Binding-site contacts:
Ligand atom CAB contacts residue GLU127 of chain 1.B at 4.4 Å.
Ligand atom CAA contacts residue LEU135 of chain 1.B at 4.2 Å (hydrophobic).
Ligand atom CAG contacts residue THR47 of chain 1.A at 4.3 Å.
Ligand atom CAH contacts residue VAL19 of chain 1.A at 4.4 Å (hydrophobic).
Ligand atom CAF contacts residue GOL1 of chain 1.E at 3.9 Å.
Ligand atom CAG contacts residue PRO46 of chain 1.A at 3.6 Å (hydrophobic).
Ligand atom CAF contacts residue GLU127 of chain 1.B at 3.1 Å.
Ligand atom CAF contacts residue PHE20 of chain 1.A at 4.1 Å (hydrophobic).
Ligand atom CAI contacts residue GOL1 of chain 1.E at 4.1 Å.
Ligand atom CAC contacts residue ILE57 of chain 1.A at 4.2 Å (hydrophobic).
Ligand atom CAE contacts residue GOL1 of chain 1.E at 3.4 Å.
Ligand atom CAA contacts residue VAL19 of chain 1.A at 4.0 Å (hydrophobic).
Ligand atom CAG contacts residue GLU50 of chain 1.A at 4.2 Å.
Ligand atom OAJ contacts residue LEU135 of chain 1.B at 4.1 Å.
Ligand atom CAF contacts residue LEU135 of chain 1.B at 3.7 Å (hydrophobic).
Ligand atom CAC contacts residue THR47 of chain 1.A at 4.3 Å.
Ligand atom CAB contacts residue LEU135 of chain 1.B at 4.0 Å (hydrophobic).
Ligand atom OAJ contacts residue MSE136 of chain 1.B at 3.4 Å.
Ligand atom CAC contacts residue VAL19 of chain 1.A at 3.7 Å (hydrophobic).
Ligand atom CAF contacts residue ASN134 of chain 1.B at 3.6 Å.
Ligand atom CAI contacts residue PRO46 of chain 1.A at 3.7 Å (hydrophobic).
Ligand atom CAD contacts residue GLU127 of chain 1.B at 4.1 Å.
Ligand atom CAE contacts residue MSE136 of chain 1.B at 4.2 Å.
Ligand atom CAB contacts residue GOL1 of chain 1.E at 4.0 Å.
Ligand atom CAD contacts residue VAL19 of chain 1.A at 4.0 Å (hydrophobic).
Ligand atom CAI contacts residue ILE57 of chain 1.A at 3.6 Å (hydrophobic).
Ligand atom CAH contacts residue GLU50 of chain 1.A at 3.7 Å.
Ligand atom OAJ contacts residue GOL1 of chain 1.E at 3.0 Å (h-bond).
Ligand atom CAI contacts residue ASN61 of chain 1.A at 3.6 Å.
Ligand atom CAE contacts residue LEU135 of chain 1.B at 4.4 Å (hydrophobic).
Ligand atom CAG contacts residue VAL19 of chain 1.A at 4.4 Å (hydrophobic).
Ligand atom CAC contacts residue GLU50 of chain 1.A at 3.7 Å.
Ligand atom CAD contacts residue PHE20 of chain 1.A at 3.9 Å (hydrophobic).
Ligand atom CAD contacts residue LEU135 of chain 1.B at 4.3 Å (hydrophobic).
Ligand atom OAJ contacts residue ASN134 of chain 1.B at 2.7 Å (h-bond).
Ligand atom CAE contacts residue ILE57 of chain 1.A at 4.1 Å (hydrophobic).
Ligand atom CAH contacts residue PHE129 of chain 1.B at 3.7 Å (hydrophobic).
Ligand atom CAG contacts residue ASN61 of chain 1.A at 4.3 Å.
Ligand atom OAJ contacts residue GLU127 of chain 1.B at 3.7 Å.
Ligand atom CAG contacts residue ILE57 of chain 1.A at 3.6 Å (hydrophobic).

This small molecule binds to this protein.
Small molecule (SMILES): CCc1ccccc1CO

Sequence of chain 1.A:
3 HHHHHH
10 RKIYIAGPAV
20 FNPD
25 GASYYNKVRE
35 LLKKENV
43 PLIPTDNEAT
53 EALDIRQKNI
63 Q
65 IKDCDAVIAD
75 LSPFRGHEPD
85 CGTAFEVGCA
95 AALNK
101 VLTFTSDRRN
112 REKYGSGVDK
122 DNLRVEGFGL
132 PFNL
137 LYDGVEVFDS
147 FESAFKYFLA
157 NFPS

Sequence of chain 1.B:
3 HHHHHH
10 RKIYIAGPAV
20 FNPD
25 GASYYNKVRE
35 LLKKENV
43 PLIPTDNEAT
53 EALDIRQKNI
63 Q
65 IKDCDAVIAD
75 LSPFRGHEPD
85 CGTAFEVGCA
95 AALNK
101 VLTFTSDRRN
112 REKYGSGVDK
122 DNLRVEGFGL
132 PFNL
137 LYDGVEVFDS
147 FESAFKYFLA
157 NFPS